Binding-site contacts:
Ligand atom C65 contacts residue PRO325 of chain 1.C at 3.5 Å (hydrophobic).
Ligand atom C71 contacts residue PRO220 of chain 1.B at 3.6 Å (hydrophobic).
Ligand atom C20 contacts residue ASN329 of chain 1.C at 3.5 Å.
Ligand atom N66 contacts residue ASN329 of chain 1.C at 3.0 Å (h-bond).
Ligand atom C76 contacts residue ASN329 of chain 1.C at 3.7 Å.
Ligand atom C65 contacts residue ASN329 of chain 1.C at 3.7 Å.
Ligand atom C60 contacts residue PRO325 of chain 1.C at 3.7 Å (hydrophobic).
Ligand atom C8 contacts residue PHE351 of chain 1.C at 3.4 Å (hydrophobic).
Ligand atom C11 contacts residue LYS174 of chain 1.B at 3.3 Å.
Ligand atom C15 contacts residue ASN329 of chain 1.C at 3.6 Å.
Ligand atom C63 contacts residue VAL353 of chain 1.C at 3.3 Å (hydrophobic).
Ligand atom C71 contacts residue LEU225 of chain 1.B at 3.6 Å (hydrophobic).
Ligand atom C54 contacts residue PRO220 of chain 1.B at 3.7 Å (hydrophobic).
Ligand atom C76 contacts residue THR218 of chain 1.B at 3.6 Å.
Ligand atom C33 contacts residue THR218 of chain 1.B at 3.7 Å.
Ligand atom O75 contacts residue ASN329 of chain 1.C at 3.1 Å (h-bond).
Ligand atom C30 contacts residue ASN329 of chain 1.C at 3.3 Å.
Ligand atom C70 contacts residue TYR222 of chain 1.B at 3.7 Å (hydrophobic).
Ligand atom C8 contacts residue ASP177 of chain 1.B at 3.6 Å.
Ligand atom C21 contacts residue ASN329 of chain 1.C at 3.7 Å.
Ligand atom C22 contacts residue TYR208 of chain 1.B at 3.6 Å (hydrophobic).
Ligand atom C16 contacts residue ASN329 of chain 1.C at 3.5 Å.
Ligand atom O32 contacts residue PRO220 of chain 1.B at 3.6 Å.
Ligand atom C17 contacts residue TYR208 of chain 1.B at 3.6 Å (hydrophobic).
Ligand atom C62 contacts residue ILE355 of chain 1.C at 3.7 Å (hydrophobic).
Ligand atom C55 contacts residue VAL175 of chain 1.B at 3.4 Å (hydrophobic).
Ligand atom C22 contacts residue LYS174 of chain 1.B at 3.3 Å.
Ligand atom O72 contacts residue PRO220 of chain 1.B at 2.7 Å (h-bond).
Ligand atom C18 contacts residue LYS174 of chain 1.B at 3.6 Å.
Ligand atom C33 contacts residue TYR208 of chain 1.B at 3.6 Å (hydrophobic).
Ligand atom C17 contacts residue ASN329 of chain 1.C at 3.5 Å.
Ligand atom C10 contacts residue PRO173 of chain 1.B at 3.3 Å (hydrophobic).
Ligand atom C33 contacts residue PHE212 of chain 1.B at 3.7 Å (hydrophobic).
Ligand atom C7 contacts residue PHE351 of chain 1.C at 3.5 Å (hydrophobic).
Ligand atom N1 contacts residue LYS174 of chain 1.B at 3.6 Å.
Ligand atom C69 contacts residue VAL175 of chain 1.B at 3.4 Å (hydrophobic).
Ligand atom N66 contacts residue PRO325 of chain 1.C at 3.6 Å.
Ligand atom N56 contacts residue VAL175 of chain 1.B at 3.5 Å (h-bond).
Ligand atom C71 contacts residue THR221 of chain 1.B at 3.5 Å.
Ligand atom C33 contacts residue PRO220 of chain 1.B at 3.6 Å (hydrophobic).

Sequence of chain 1.C:
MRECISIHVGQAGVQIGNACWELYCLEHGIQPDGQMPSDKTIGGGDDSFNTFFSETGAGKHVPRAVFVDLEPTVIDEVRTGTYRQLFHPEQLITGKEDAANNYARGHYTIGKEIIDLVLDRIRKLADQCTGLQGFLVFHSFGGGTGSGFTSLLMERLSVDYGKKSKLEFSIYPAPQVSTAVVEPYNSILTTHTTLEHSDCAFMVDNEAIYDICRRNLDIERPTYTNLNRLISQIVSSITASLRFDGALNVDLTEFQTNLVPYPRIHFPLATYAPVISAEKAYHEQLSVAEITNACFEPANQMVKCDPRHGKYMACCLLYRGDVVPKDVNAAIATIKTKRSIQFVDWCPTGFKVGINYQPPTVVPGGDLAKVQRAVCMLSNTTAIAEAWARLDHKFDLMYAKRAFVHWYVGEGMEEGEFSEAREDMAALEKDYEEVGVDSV

Sequence of chain 1.B:
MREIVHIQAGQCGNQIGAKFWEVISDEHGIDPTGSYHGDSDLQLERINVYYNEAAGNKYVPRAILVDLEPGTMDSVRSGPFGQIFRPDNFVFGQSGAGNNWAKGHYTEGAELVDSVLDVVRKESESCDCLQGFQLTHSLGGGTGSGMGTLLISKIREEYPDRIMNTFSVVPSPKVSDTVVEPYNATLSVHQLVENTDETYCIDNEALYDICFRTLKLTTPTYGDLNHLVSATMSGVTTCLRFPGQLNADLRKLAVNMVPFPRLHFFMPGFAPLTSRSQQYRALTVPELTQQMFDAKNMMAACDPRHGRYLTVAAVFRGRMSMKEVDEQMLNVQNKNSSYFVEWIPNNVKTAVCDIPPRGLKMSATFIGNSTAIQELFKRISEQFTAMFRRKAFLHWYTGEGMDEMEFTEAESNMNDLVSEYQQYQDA

This small molecule binds to this protein.
Small molecule (SMILES): CC[C@]1(O)C[C@@H]2C[N@@](CCc3c([nH]c4ccccc34)[C@@](C(=O)OC)(c3cc4c(cc3OC)N(C)[C@H]3[C@@](O)(C(=O)OC)[C@H](OC(C)=O)[C@]5(CC)C=CCN6CC[C@]43[C@@H]65)C2)C1